Binding-site contacts:
Ligand atom O7 contacts residue ASN165 of chain 1.A at 4.0 Å.
Ligand atom C5 contacts residue TRP222 of chain 1.E at 4.2 Å (hydrophobic).
Ligand atom C3 contacts residue SER219 of chain 1.E at 4.2 Å.
Ligand atom N2 contacts residue ASN165 of chain 1.A at 2.8 Å (h-bond).
Ligand atom O5 contacts residue ASN165 of chain 1.A at 2.4 Å (h-bond).
Ligand atom C7 contacts residue SER219 of chain 1.E at 3.7 Å.
Ligand atom C1 contacts residue SER219 of chain 1.E at 4.2 Å.
Ligand atom C8 contacts residue VAL242 of chain 1.A at 4.2 Å (hydrophobic).
Ligand atom C2 contacts residue ASN165 of chain 1.A at 2.4 Å.
Ligand atom C1 contacts residue TRP222 of chain 1.E at 4.0 Å (hydrophobic).
Ligand atom C8 contacts residue TRP222 of chain 1.E at 4.3 Å (hydrophobic).
Ligand atom C5 contacts residue THR167 of chain 1.A at 3.6 Å.
Ligand atom C7 contacts residue ASN165 of chain 1.A at 3.8 Å.
Ligand atom O5 contacts residue THR167 of chain 1.A at 3.5 Å (h-bond).
Ligand atom C2 contacts residue TRP222 of chain 1.E at 3.8 Å (hydrophobic).
Ligand atom C1 contacts residue TRP222 of chain 1.E at 3.9 Å (hydrophobic).
Ligand atom C2 contacts residue SER219 of chain 1.E at 4.1 Å.
Ligand atom O7 contacts residue ARG220 of chain 1.E at 4.5 Å.
Ligand atom C3 contacts residue TRP222 of chain 1.E at 4.5 Å (hydrophobic).
Ligand atom C4 contacts residue TRP222 of chain 1.E at 3.8 Å (hydrophobic).
Ligand atom O6 contacts residue THR167 of chain 1.A at 3.3 Å (h-bond).
Ligand atom O7 contacts residue TRP222 of chain 1.E at 2.9 Å (h-bond).
Ligand atom C1 contacts residue ASN165 of chain 1.A at 1.4 Å.
Ligand atom O5 contacts residue TRP222 of chain 1.E at 3.6 Å (h-bond).
Ligand atom C5 contacts residue ASN165 of chain 1.A at 3.7 Å.
Ligand atom O4 contacts residue TRP222 of chain 1.E at 3.9 Å.
Ligand atom C8 contacts residue PRO221 of chain 1.E at 4.4 Å (hydrophobic).
Ligand atom C4 contacts residue ASN165 of chain 1.A at 4.2 Å.
Ligand atom N2 contacts residue SER219 of chain 1.E at 3.1 Å (h-bond).
Ligand atom C6 contacts residue TRP222 of chain 1.E at 3.9 Å (hydrophobic).
Ligand atom C3 contacts residue TRP222 of chain 1.E at 4.2 Å (hydrophobic).
Ligand atom C6 contacts residue THR167 of chain 1.A at 2.7 Å.
Ligand atom C8 contacts residue ARG207 of chain 1.A at 4.0 Å.
Ligand atom C8 contacts residue SER219 of chain 1.E at 3.6 Å.
Ligand atom C7 contacts residue TRP222 of chain 1.E at 3.8 Å (hydrophobic).
Ligand atom O3 contacts residue TRP222 of chain 1.E at 4.2 Å.
Ligand atom C3 contacts residue ASN165 of chain 1.A at 3.8 Å.
Ligand atom O7 contacts residue PRO221 of chain 1.E at 3.3 Å.
Ligand atom C7 contacts residue PRO221 of chain 1.E at 4.2 Å (hydrophobic).
Ligand atom C2 contacts residue TRP222 of chain 1.E at 4.3 Å (hydrophobic).

This small molecule binds to this protein.
Small molecule (SMILES): CC(=O)N[C@H]1[C@H](O[C@H]2[C@H](O)[C@@H](NC(C)=O)CO[C@@H]2CO)O[C@H](CO)[C@@H](O[C@@H]2O[C@H](CO)[C@@H](O)[C@H](O[C@H]3O[C@H](CO)[C@@H](O)[C@H](O)[C@@H]3O)[C@@H]2O)[C@@H]1O

Sequence of chain 1.E:
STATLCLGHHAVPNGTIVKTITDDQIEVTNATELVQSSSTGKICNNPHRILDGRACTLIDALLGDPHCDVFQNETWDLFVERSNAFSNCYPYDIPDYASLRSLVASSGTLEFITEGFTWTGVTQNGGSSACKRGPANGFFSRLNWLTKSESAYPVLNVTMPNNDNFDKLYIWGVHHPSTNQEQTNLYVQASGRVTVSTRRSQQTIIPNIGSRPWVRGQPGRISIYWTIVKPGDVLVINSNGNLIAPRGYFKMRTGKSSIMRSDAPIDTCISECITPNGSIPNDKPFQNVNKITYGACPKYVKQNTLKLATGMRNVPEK

Sequence of chain 1.A:
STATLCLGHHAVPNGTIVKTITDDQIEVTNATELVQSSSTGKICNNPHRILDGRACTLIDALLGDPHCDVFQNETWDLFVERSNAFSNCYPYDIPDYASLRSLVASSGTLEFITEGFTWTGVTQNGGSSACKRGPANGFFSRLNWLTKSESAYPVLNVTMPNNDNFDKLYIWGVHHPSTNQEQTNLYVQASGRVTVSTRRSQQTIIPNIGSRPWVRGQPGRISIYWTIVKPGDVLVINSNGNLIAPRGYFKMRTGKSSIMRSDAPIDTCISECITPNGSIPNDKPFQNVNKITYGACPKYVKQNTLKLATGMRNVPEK